Sequence of chain 1.A:
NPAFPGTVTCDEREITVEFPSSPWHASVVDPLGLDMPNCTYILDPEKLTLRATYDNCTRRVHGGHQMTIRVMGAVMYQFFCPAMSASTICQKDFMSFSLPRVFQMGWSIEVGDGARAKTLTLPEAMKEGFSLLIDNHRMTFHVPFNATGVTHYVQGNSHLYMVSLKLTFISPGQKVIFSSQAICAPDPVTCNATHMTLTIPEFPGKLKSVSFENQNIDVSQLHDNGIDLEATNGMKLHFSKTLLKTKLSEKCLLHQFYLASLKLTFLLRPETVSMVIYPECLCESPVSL

Binding-site contacts:
Ligand atom C1 contacts residue THR233 of chain 1.A at 3.8 Å.
Ligand atom C2 contacts residue ASP267 of chain 1.A at 3.6 Å.
Ligand atom C8 contacts residue HIS277 of chain 1.A at 3.9 Å.
Ligand atom C2 contacts residue THR233 of chain 1.A at 3.9 Å.
Ligand atom O2 contacts residue HIS262 of chain 1.A at 3.9 Å.
Ligand atom C5 contacts residue ASN231 of chain 1.A at 3.6 Å.
Ligand atom O5 contacts residue ASN231 of chain 1.A at 2.4 Å (h-bond).
Ligand atom C4 contacts residue HIS262 of chain 1.A at 3.8 Å.
Ligand atom C7 contacts residue ASP267 of chain 1.A at 4.1 Å.
Ligand atom C2 contacts residue HIS262 of chain 1.A at 3.8 Å.
Ligand atom O4 contacts residue HIS262 of chain 1.A at 3.9 Å.
Ligand atom C4 contacts residue ASP267 of chain 1.A at 3.8 Å.
Ligand atom N2 contacts residue HIS234 of chain 1.A at 4.0 Å.
Ligand atom O3 contacts residue ASP267 of chain 1.A at 3.7 Å.
Ligand atom O4 contacts residue ASP267 of chain 1.A at 2.6 Å (salt-bridge).
Ligand atom C8 contacts residue ASP267 of chain 1.A at 3.6 Å.
Ligand atom C4 contacts residue HIS234 of chain 1.A at 4.0 Å.
Ligand atom C6 contacts residue HIS277 of chain 1.A at 3.2 Å.
Ligand atom C1 contacts residue ASN231 of chain 1.A at 1.4 Å.
Ligand atom C5 contacts residue HIS234 of chain 1.A at 3.6 Å.
Ligand atom C3 contacts residue HIS262 of chain 1.A at 3.9 Å.
Ligand atom O7 contacts residue HIS277 of chain 1.A at 3.8 Å.
Ligand atom C7 contacts residue ASN231 of chain 1.A at 3.3 Å.
Ligand atom O5 contacts residue ASP267 of chain 1.A at 4.0 Å.
Ligand atom O5 contacts residue HIS234 of chain 1.A at 4.0 Å.
Ligand atom C8 contacts residue HIS234 of chain 1.A at 3.4 Å.
Ligand atom C3 contacts residue ASN231 of chain 1.A at 3.8 Å.
Ligand atom C2 contacts residue ASN231 of chain 1.A at 2.5 Å.
Ligand atom O4 contacts residue HIS234 of chain 1.A at 3.7 Å.
Ligand atom N2 contacts residue THR233 of chain 1.A at 3.5 Å (h-bond).
Ligand atom O6 contacts residue HIS277 of chain 1.A at 3.5 Å.
Ligand atom C3 contacts residue THR233 of chain 1.A at 3.8 Å.
Ligand atom N2 contacts residue ASN231 of chain 1.A at 2.9 Å (h-bond).
Ligand atom C1 contacts residue ASP267 of chain 1.A at 3.1 Å.
Ligand atom O3 contacts residue HIS262 of chain 1.A at 3.0 Å (h-bond).
Ligand atom O7 contacts residue ASN231 of chain 1.A at 3.3 Å (h-bond).
Ligand atom C1 contacts residue HIS262 of chain 1.A at 3.8 Å.
Ligand atom C3 contacts residue HIS234 of chain 1.A at 4.0 Å.
Ligand atom C7 contacts residue HIS234 of chain 1.A at 4.0 Å.
Ligand atom O2 contacts residue ASP267 of chain 1.A at 3.5 Å (salt-bridge).

The small molecule below binds the protein below.
Small molecule (SMILES): CC(=O)N[C@H]1[C@H](O[C@H]2[C@H](O)[C@@H](NC(C)=O)CO[C@@H]2CO)O[C@H](CO)[C@@H](O[C@@H]2O[C@H](CO[C@H]3O[C@H](CO)[C@@H](O)[C@H](O[C@H]4O[C@H](CO)[C@@H](O)[C@H](O)[C@@H]4O)[C@@H]3O)[C@@H](O)[C@H](O[C@H]3O[C@H](CO)[C@@H](O)[C@H](O)[C@@H]3O)[C@@H]2O)[C@@H]1O